The protein below binds the small molecule below.
Small molecule (SMILES): NC1=N[C@@H]2CC[C@H](NC(=O)c3cccc(Cl)c3)C[C@@H]2CS1

Binding-site contacts:
Ligand atom CL1 contacts residue SER59 of chain 1.A at 3.7 Å.
Ligand atom N1 contacts residue ASP81 of chain 1.A at 2.7 Å (salt-bridge).
Ligand atom C9 contacts residue GLY279 of chain 1.A at 3.9 Å.
Ligand atom C12 contacts residue THR281 of chain 1.A at 3.3 Å.
Ligand atom C8 contacts residue GLY279 of chain 1.A at 4.0 Å.
Ligand atom C15 contacts residue GLY279 of chain 1.A at 3.7 Å.
Ligand atom C1 contacts residue ASP81 of chain 1.A at 3.5 Å.
Ligand atom CL1 contacts residue THR281 of chain 1.A at 3.9 Å.
Ligand atom CL1 contacts residue GLY279 of chain 1.A at 3.7 Å.
Ligand atom C13 contacts residue GLY60 of chain 1.A at 3.3 Å.
Ligand atom N2 contacts residue ASP81 of chain 1.A at 2.8 Å (salt-bridge).
Ligand atom C3 contacts residue TYR120 of chain 1.A at 3.8 Å (hydrophobic).
Ligand atom C11 contacts residue GLY62 of chain 1.A at 3.7 Å.
Ligand atom O1 contacts residue TRP164 of chain 1.A at 3.6 Å.
Ligand atom N2 contacts residue GLY83 of chain 1.A at 3.6 Å.
Ligand atom N3 contacts residue GLY279 of chain 1.A at 3.0 Å (h-bond).
Ligand atom C13 contacts residue GLN61 of chain 1.A at 3.6 Å.
Ligand atom C5 contacts residue TYR120 of chain 1.A at 3.6 Å (hydrophobic).
Ligand atom C5 contacts residue ASP81 of chain 1.A at 3.5 Å.
Ligand atom CL1 contacts residue THR280 of chain 1.A at 3.8 Å.
Ligand atom C7 contacts residue GLY279 of chain 1.A at 3.8 Å.
Ligand atom C6 contacts residue ASP81 of chain 1.A at 3.8 Å.
Ligand atom C1 contacts residue ASP277 of chain 1.A at 3.9 Å.
Ligand atom CL1 contacts residue GLY62 of chain 1.A at 3.6 Å.
Ligand atom C11 contacts residue GLY279 of chain 1.A at 3.8 Å.
Ligand atom C12 contacts residue GLN61 of chain 1.A at 3.4 Å.
Ligand atom N2 contacts residue GLY279 of chain 1.A at 4.0 Å.
Ligand atom S1 contacts residue ASP277 of chain 1.A at 4.0 Å.
Ligand atom C2 contacts residue TYR120 of chain 1.A at 3.8 Å (hydrophobic).
Ligand atom CL1 contacts residue SER278 of chain 1.A at 3.5 Å.
Ligand atom C12 contacts residue SER59 of chain 1.A at 3.5 Å.
Ligand atom C12 contacts residue GLY62 of chain 1.A at 3.4 Å.
Ligand atom C11 contacts residue THR281 of chain 1.A at 3.8 Å.
Ligand atom C4 contacts residue TYR120 of chain 1.A at 3.6 Å (hydrophobic).
Ligand atom N2 contacts residue ASP277 of chain 1.A at 2.9 Å (salt-bridge).
Ligand atom C10 contacts residue GLY279 of chain 1.A at 3.0 Å.
Ligand atom C4 contacts residue ASP81 of chain 1.A at 3.6 Å.
Ligand atom C6 contacts residue LEU79 of chain 1.A at 3.8 Å (hydrophobic).
Ligand atom C5 contacts residue ILE167 of chain 1.A at 4.0 Å (hydrophobic).
Ligand atom C12 contacts residue GLY60 of chain 1.A at 3.5 Å.

Sequence of chain 1.A:
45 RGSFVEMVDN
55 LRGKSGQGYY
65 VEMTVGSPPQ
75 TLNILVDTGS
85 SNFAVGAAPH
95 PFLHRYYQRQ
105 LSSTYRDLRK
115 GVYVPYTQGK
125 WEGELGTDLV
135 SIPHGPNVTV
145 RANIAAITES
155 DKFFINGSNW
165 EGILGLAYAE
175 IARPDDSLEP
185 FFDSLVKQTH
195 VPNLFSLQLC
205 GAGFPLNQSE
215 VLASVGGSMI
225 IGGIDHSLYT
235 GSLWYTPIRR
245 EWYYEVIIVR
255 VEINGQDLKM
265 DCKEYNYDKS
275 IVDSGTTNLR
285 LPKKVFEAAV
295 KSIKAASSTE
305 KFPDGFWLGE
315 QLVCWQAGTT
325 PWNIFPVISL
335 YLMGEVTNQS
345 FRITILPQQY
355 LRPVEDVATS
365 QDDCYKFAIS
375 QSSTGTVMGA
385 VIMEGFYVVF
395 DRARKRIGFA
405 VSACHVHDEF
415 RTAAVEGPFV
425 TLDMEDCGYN